Sequence of chain 22.C:
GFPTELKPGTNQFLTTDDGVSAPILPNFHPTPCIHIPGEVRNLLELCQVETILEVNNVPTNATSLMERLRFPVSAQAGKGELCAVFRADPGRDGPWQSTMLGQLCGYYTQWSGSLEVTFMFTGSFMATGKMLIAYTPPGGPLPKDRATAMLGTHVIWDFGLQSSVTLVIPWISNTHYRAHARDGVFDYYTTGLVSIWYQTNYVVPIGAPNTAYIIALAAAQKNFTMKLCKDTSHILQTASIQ

Binding-site contacts:
Ligand atom CAA contacts residue SER178 of chain 21.A at 3.5 Å.
Ligand atom CAR contacts residue TYR201 of chain 21.A at 3.2 Å (hydrophobic).
Ligand atom CAJ contacts residue PHE135 of chain 21.A at 3.1 Å (hydrophobic).
Ligand atom CAB contacts residue PHE131 of chain 21.A at 3.8 Å (hydrophobic).
Ligand atom CAI contacts residue PHE155 of chain 21.A at 3.1 Å (hydrophobic).
Ligand atom CAA contacts residue VAL179 of chain 21.A at 3.1 Å (hydrophobic).
Ligand atom CAH contacts residue VAL192 of chain 21.A at 3.5 Å (hydrophobic).
Ligand atom NAC contacts residue ALA275 of chain 21.A at 3.5 Å.
Ligand atom OAW contacts residue ILE111 of chain 21.A at 3.2 Å.
Ligand atom CAG contacts residue GLN202 of chain 21.A at 3.5 Å.
Ligand atom CAA contacts residue PRO177 of chain 21.A at 3.5 Å (hydrophobic).
Ligand atom CAY contacts residue THR114 of chain 21.A at 3.8 Å.
Ligand atom CAN contacts residue PHE135 of chain 21.A at 3.4 Å (hydrophobic).
Ligand atom CAR contacts residue ASN228 of chain 21.A at 3.7 Å.
Ligand atom CAK contacts residue PHE155 of chain 21.A at 2.9 Å (hydrophobic).
Ligand atom CAB contacts residue PHE135 of chain 21.A at 3.8 Å (hydrophobic).
Ligand atom CAM contacts residue PRO177 of chain 21.A at 3.6 Å (hydrophobic).
Ligand atom CAE contacts residue PHE137 of chain 21.A at 3.9 Å (hydrophobic).
Ligand atom CAG contacts residue ASN228 of chain 21.A at 3.3 Å.
Ligand atom CBB contacts residue ASN228 of chain 21.A at 3.7 Å.
Ligand atom CAH contacts residue PHE135 of chain 21.A at 3.4 Å (hydrophobic).
Ligand atom NAT contacts residue PHE155 of chain 21.A at 3.6 Å.
Ligand atom CAM contacts residue PHE155 of chain 21.A at 3.8 Å (hydrophobic).
Ligand atom OAV contacts residue VAL190 of chain 21.A at 3.9 Å.
Ligand atom CAF contacts residue ASN228 of chain 21.A at 3.8 Å.
Ligand atom CAJ contacts residue VAL192 of chain 21.A at 3.7 Å (hydrophobic).
Ligand atom CAZ contacts residue VAL192 of chain 21.A at 3.6 Å (hydrophobic).
Ligand atom CAL contacts residue THR114 of chain 21.A at 3.8 Å.
Ligand atom CAQ contacts residue ILE113 of chain 21.A at 3.9 Å (hydrophobic).
Ligand atom OAD contacts residue ASP112 of chain 21.A at 3.4 Å.
Ligand atom CAA contacts residue TYR153 of chain 21.A at 3.9 Å (hydrophobic).
Ligand atom CAF contacts residue GLN202 of chain 21.A at 3.5 Å.
Ligand atom NBE contacts residue TRP203 of chain 21.A at 3.8 Å.
Ligand atom NAC contacts residue THR114 of chain 21.A at 3.1 Å (h-bond).
Ligand atom CAS contacts residue TYR201 of chain 21.A at 3.7 Å (hydrophobic).
Ligand atom CAF contacts residue TRP203 of chain 21.A at 3.7 Å (hydrophobic).
Ligand atom OAD contacts residue ILE113 of chain 21.A at 3.1 Å (h-bond).
Ligand atom OAW contacts residue MET195 of chain 21.A at 3.5 Å.
Ligand atom CAS contacts residue ASN228 of chain 21.A at 3.8 Å.
Ligand atom CBA contacts residue ILE111 of chain 21.A at 3.7 Å (hydrophobic).

Sequence of chain 21.C:
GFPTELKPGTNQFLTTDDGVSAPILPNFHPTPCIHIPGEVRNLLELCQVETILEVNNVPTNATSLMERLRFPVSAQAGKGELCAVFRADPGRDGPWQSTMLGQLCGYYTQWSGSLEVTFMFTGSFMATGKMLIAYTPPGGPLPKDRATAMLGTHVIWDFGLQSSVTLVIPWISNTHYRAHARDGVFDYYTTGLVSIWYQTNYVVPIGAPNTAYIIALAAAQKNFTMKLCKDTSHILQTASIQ

A small-molecule ligand and the protein it binds are described below.
Small molecule (SMILES): CCO/N=C/c1ccc(OCC[C@@H](C)CCN2CCN(c3ccnc(N)c3)C2=O)cc1

Sequence of chain 21.A:
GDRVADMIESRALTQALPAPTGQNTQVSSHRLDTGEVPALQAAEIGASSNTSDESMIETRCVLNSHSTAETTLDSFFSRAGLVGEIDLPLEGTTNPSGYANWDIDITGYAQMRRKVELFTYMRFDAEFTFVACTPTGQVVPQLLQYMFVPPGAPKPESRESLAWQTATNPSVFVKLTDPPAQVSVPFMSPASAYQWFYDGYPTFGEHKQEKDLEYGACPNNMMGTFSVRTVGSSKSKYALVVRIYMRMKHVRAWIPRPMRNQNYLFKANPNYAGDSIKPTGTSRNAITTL